A protein and the small-molecule ligand that binds it are described below.
Small molecule (SMILES): CN(C)c1ccc(C(=C2C=CC(=[N+](C)C)C=C2)c2ccccc2)cc1

Sequence of chain 5.C:
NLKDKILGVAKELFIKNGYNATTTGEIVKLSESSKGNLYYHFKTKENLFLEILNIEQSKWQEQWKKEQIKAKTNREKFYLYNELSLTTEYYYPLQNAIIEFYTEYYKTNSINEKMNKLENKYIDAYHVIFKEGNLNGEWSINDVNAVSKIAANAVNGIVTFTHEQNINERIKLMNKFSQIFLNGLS

Sequence of chain 5.A:
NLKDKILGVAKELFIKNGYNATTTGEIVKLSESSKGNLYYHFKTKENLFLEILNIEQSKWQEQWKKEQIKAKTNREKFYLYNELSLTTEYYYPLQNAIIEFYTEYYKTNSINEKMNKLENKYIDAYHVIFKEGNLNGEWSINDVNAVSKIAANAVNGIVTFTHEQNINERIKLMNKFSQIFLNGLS

Binding-site contacts:
Ligand atom C1 contacts residue ASN157 of chain 5.C at 3.8 Å.
Ligand atom C23 contacts residue TYR93 of chain 5.C at 3.8 Å (hydrophobic).
Ligand atom C10 contacts residue GLU90 of chain 5.C at 2.8 Å.
Ligand atom C10 contacts residue GLN96 of chain 5.C at 4.1 Å.
Ligand atom C13 contacts residue GLU90 of chain 5.C at 3.6 Å.
Ligand atom C4 contacts residue ILE99 of chain 5.C at 4.2 Å (hydrophobic).
Ligand atom C8 contacts residue GLU90 of chain 5.C at 3.5 Å.
Ligand atom C6 contacts residue GLN96 of chain 5.C at 4.0 Å.
Ligand atom C23 contacts residue GLU90 of chain 5.C at 3.5 Å.
Ligand atom C5 contacts residue TYR103 of chain 5.C at 3.9 Å (hydrophobic).
Ligand atom C4 contacts residue TYR103 of chain 5.C at 3.4 Å (hydrophobic).
Ligand atom C16 contacts residue GLU120 of chain 5.C at 3.8 Å.
Ligand atom N3 contacts residue ASN154 of chain 5.C at 3.7 Å.
Ligand atom C17 contacts residue ASN154 of chain 5.C at 4.2 Å.
Ligand atom C7 contacts residue GLU90 of chain 5.C at 4.2 Å.
Ligand atom C14 contacts residue ASN157 of chain 5.C at 3.7 Å.
Ligand atom C24 contacts residue ILE124 of chain 5.C at 3.5 Å (hydrophobic).
Ligand atom C22 contacts residue THR89 of chain 5.C at 4.1 Å.
Ligand atom N3 contacts residue ILE124 of chain 5.C at 4.0 Å.
Ligand atom C22 contacts residue TRP61 of chain 5.C at 3.6 Å (hydrophobic).
Ligand atom C24 contacts residue ASN154 of chain 5.C at 4.1 Å.
Ligand atom C15 contacts residue TYR123 of chain 5.C at 4.0 Å (hydrophobic).
Ligand atom C18 contacts residue ASN154 of chain 5.C at 3.7 Å.
Ligand atom C12 contacts residue GLU90 of chain 5.C at 2.9 Å.
Ligand atom C24 contacts residue GLU120 of chain 5.C at 3.3 Å.
Ligand atom C13 contacts residue ASN157 of chain 5.C at 4.1 Å.
Ligand atom C9 contacts residue GLU90 of chain 5.C at 3.0 Å.
Ligand atom C22 contacts residue GLU90 of chain 5.C at 3.3 Å.
Ligand atom C8 contacts residue ASN157 of chain 5.C at 4.0 Å.
Ligand atom C25 contacts residue ALA153 of chain 5.C at 3.2 Å (hydrophobic).
Ligand atom N3 contacts residue GLU120 of chain 5.C at 4.2 Å.
Ligand atom C19 contacts residue ASN157 of chain 5.C at 2.8 Å.
Ligand atom C25 contacts residue ILE124 of chain 5.C at 3.6 Å (hydrophobic).
Ligand atom C18 contacts residue ASN157 of chain 5.C at 3.7 Å.
Ligand atom C25 contacts residue ASN154 of chain 5.C at 3.3 Å.
Ligand atom C18 contacts residue PHE162 of chain 5.A at 4.1 Å (hydrophobic).
Ligand atom C2 contacts residue ASN157 of chain 5.C at 3.7 Å.
Ligand atom N2 contacts residue GLU90 of chain 5.C at 3.0 Å (salt-bridge).
Ligand atom C7 contacts residue ASN157 of chain 5.C at 3.5 Å.
Ligand atom C11 contacts residue GLU90 of chain 5.C at 2.8 Å.